Sequence of chain 1.A:
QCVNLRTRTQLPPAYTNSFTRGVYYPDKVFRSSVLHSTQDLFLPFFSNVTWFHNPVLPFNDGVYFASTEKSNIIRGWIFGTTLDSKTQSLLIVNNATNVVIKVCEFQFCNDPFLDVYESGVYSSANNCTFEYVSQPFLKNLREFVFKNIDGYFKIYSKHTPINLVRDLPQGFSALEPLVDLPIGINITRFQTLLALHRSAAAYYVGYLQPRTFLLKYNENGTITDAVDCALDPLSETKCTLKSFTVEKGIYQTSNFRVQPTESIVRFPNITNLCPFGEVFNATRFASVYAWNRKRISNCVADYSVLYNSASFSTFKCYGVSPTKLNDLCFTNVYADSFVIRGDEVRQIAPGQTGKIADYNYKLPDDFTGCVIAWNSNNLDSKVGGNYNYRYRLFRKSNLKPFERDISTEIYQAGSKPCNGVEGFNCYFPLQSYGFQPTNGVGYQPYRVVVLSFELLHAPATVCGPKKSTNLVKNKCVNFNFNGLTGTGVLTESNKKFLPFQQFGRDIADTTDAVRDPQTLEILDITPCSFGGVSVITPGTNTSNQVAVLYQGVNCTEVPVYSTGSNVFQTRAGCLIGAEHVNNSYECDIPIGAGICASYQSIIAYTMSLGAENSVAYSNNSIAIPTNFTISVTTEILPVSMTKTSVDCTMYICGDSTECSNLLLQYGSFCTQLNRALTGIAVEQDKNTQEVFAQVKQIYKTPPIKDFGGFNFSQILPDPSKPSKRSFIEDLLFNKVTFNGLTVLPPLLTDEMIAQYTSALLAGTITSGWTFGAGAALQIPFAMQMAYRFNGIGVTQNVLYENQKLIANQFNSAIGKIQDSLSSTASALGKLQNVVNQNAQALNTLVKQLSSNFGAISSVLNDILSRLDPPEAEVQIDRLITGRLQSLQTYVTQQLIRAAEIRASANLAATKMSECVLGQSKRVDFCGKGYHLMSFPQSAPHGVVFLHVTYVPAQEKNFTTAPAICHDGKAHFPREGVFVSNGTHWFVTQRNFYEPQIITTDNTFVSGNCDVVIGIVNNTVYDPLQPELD

This small molecule binds to this protein.
Small molecule (SMILES): CC(=O)N[C@H]1[C@H](O[C@H]2[C@H](O)[C@@H](NC(C)=O)CO[C@@H]2CO)O[C@H](CO)[C@@H](O)[C@@H]1O

Binding-site contacts:
Ligand atom C6 contacts residue GLN802 of chain 1.A at 3.8 Å.
Ligand atom C8 contacts residue GLN802 of chain 1.A at 4.0 Å.
Ligand atom C1 contacts residue ASN799 of chain 1.A at 1.4 Å.
Ligand atom O6 contacts residue SER801 of chain 1.A at 4.2 Å.
Ligand atom C5 contacts residue ASN799 of chain 1.A at 3.7 Å.
Ligand atom C3 contacts residue ASN799 of chain 1.A at 3.8 Å.
Ligand atom C6 contacts residue SER801 of chain 1.A at 4.5 Å.
Ligand atom O6 contacts residue GLN802 of chain 1.A at 2.6 Å (h-bond).
Ligand atom O5 contacts residue SER801 of chain 1.A at 3.5 Å (h-bond).
Ligand atom C2 contacts residue SER801 of chain 1.A at 4.3 Å.
Ligand atom C2 contacts residue ASN799 of chain 1.A at 2.5 Å.
Ligand atom O7 contacts residue ASN799 of chain 1.A at 4.5 Å.
Ligand atom O5 contacts residue ASN799 of chain 1.A at 2.4 Å (h-bond).
Ligand atom C5 contacts residue GLN802 of chain 1.A at 4.5 Å.
Ligand atom C4 contacts residue ASN799 of chain 1.A at 4.2 Å.
Ligand atom C3 contacts residue SER801 of chain 1.A at 4.5 Å.
Ligand atom C5 contacts residue SER801 of chain 1.A at 3.5 Å.
Ligand atom C1 contacts residue SER801 of chain 1.A at 3.2 Å.
Ligand atom N2 contacts residue ASN799 of chain 1.A at 2.9 Å (h-bond).
Ligand atom C7 contacts residue ASN799 of chain 1.A at 3.9 Å.